Binding-site contacts:
Ligand atom N2 contacts residue ASN131 of chain 1.D at 2.8 Å (h-bond).
Ligand atom C3 contacts residue ASN131 of chain 1.D at 3.8 Å.
Ligand atom C4 contacts residue ASN131 of chain 1.D at 4.2 Å.
Ligand atom C5 contacts residue ASN131 of chain 1.D at 3.6 Å.
Ligand atom C8 contacts residue ASP204 of chain 1.C at 4.2 Å.
Ligand atom C2 contacts residue ASN131 of chain 1.D at 2.5 Å.
Ligand atom C1 contacts residue ASN131 of chain 1.D at 1.4 Å.
Ligand atom C7 contacts residue ASN131 of chain 1.D at 4.2 Å.
Ligand atom O5 contacts residue ASN131 of chain 1.D at 2.4 Å (h-bond).

The small molecule below binds the protein below.
Small molecule (SMILES): CC(=O)N[C@@H]1[C@@H](O)[C@H](O)[C@@H](CO)O[C@H]1O

Sequence of chain 1.C:
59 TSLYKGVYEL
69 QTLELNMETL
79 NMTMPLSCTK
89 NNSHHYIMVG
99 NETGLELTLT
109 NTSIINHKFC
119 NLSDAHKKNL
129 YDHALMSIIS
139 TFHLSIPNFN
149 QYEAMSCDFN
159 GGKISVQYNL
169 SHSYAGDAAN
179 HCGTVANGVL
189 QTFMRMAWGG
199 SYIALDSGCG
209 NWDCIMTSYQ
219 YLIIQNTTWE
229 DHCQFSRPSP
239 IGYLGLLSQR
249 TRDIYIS

Sequence of chain 1.D:
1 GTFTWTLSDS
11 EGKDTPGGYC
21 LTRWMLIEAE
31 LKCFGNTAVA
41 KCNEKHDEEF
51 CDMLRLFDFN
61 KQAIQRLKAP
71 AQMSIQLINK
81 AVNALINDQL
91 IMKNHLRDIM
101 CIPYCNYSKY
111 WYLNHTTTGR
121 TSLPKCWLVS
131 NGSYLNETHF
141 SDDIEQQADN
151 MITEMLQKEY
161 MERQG